Sequence of chain 1.A:
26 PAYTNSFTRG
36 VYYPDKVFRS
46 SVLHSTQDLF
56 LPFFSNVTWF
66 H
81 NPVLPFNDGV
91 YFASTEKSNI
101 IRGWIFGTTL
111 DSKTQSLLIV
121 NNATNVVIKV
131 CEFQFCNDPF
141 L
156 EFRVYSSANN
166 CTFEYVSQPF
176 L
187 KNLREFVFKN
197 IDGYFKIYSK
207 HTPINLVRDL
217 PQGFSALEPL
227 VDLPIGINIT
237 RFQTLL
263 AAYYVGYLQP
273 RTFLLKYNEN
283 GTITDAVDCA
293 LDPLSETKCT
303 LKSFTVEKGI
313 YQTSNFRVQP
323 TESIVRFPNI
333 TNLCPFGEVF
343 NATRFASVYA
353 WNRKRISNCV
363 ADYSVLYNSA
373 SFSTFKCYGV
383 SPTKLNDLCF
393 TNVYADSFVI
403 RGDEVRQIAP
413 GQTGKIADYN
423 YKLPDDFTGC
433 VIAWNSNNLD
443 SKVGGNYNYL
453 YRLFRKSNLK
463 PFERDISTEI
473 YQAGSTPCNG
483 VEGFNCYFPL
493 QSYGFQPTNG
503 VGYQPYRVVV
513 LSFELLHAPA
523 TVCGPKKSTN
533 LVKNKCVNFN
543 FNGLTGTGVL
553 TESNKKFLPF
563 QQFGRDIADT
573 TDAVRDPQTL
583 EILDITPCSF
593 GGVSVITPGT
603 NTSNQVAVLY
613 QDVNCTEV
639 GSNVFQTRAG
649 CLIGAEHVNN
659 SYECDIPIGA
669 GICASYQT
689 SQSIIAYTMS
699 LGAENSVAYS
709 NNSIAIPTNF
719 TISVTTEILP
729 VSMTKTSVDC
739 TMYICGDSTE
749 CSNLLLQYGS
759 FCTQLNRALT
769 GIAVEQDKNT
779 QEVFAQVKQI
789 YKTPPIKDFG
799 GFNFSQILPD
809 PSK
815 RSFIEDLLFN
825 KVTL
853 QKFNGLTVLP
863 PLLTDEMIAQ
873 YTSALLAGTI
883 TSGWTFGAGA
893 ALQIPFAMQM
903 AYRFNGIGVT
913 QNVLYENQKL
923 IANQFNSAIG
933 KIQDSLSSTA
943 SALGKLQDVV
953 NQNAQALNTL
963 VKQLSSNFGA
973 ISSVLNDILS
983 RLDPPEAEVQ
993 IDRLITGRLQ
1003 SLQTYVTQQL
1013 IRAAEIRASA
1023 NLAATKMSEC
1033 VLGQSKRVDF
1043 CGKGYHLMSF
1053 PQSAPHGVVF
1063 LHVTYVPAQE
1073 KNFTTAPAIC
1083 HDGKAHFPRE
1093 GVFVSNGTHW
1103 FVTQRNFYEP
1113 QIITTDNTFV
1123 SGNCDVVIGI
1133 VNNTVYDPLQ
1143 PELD

Binding-site contacts:
Ligand atom C8 contacts residue ASN801 of chain 1.A at 4.3 Å.
Ligand atom C4 contacts residue ASN801 of chain 1.A at 4.2 Å.
Ligand atom C2 contacts residue ASN801 of chain 1.A at 2.5 Å.
Ligand atom O5 contacts residue ASN801 of chain 1.A at 2.4 Å (h-bond).
Ligand atom C3 contacts residue SER803 of chain 1.A at 4.2 Å.
Ligand atom C5 contacts residue ASN801 of chain 1.A at 3.7 Å.
Ligand atom C3 contacts residue ASN801 of chain 1.A at 3.8 Å.
Ligand atom O5 contacts residue SER803 of chain 1.A at 3.7 Å.
Ligand atom C5 contacts residue SER803 of chain 1.A at 3.5 Å.
Ligand atom C1 contacts residue ASN801 of chain 1.A at 1.4 Å.
Ligand atom C7 contacts residue ASN801 of chain 1.A at 3.1 Å.
Ligand atom C4 contacts residue SER803 of chain 1.A at 4.4 Å.
Ligand atom O7 contacts residue ASN801 of chain 1.A at 3.0 Å (h-bond).
Ligand atom C1 contacts residue SER803 of chain 1.A at 3.5 Å.
Ligand atom N2 contacts residue ASN801 of chain 1.A at 2.9 Å (h-bond).
Ligand atom C2 contacts residue SER803 of chain 1.A at 4.4 Å.

The small molecule below binds the protein below.
Small molecule (SMILES): CC(=O)N[C@@H]1[C@@H](O)[C@H](O)[C@@H](CO)O[C@H]1O